Sequence of chain 1.A:
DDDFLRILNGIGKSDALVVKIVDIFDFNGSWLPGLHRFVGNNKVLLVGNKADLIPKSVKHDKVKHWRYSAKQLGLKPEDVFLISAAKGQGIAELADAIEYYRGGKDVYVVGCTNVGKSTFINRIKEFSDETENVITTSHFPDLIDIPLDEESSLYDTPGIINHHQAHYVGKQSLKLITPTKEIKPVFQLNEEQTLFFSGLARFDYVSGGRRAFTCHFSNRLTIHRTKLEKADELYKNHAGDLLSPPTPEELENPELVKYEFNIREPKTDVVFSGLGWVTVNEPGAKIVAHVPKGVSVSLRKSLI

The protein below binds the small molecule below.
Small molecule (SMILES): Nc1nc2c(ncn2[C@H]2C[C@H](O)[C@@H](CO[P](=O)(O)OP(=O)(O)O)O2)c(=O)[nH]1

Binding-site contacts:
Ligand atom PB contacts residue ASN170 of chain 1.A at 3.5 Å.
Ligand atom O3B contacts residue VAL171 of chain 1.A at 3.3 Å (h-bond).
Ligand atom O3B contacts residue LYS173 of chain 1.A at 2.9 Å (salt-bridge).
Ligand atom O6 contacts residue ASN104 of chain 1.A at 3.2 Å (h-bond).
Ligand atom O6 contacts residue ASP107 of chain 1.A at 3.4 Å (salt-bridge).
Ligand atom O3B contacts residue CYS168 of chain 1.A at 3.7 Å.
Ligand atom PB contacts residue LYS173 of chain 1.A at 3.6 Å.
Ligand atom C2 contacts residue ASP107 of chain 1.A at 3.5 Å.
Ligand atom O5' contacts residue GLY172 of chain 1.A at 3.7 Å.
Ligand atom O2B contacts residue ASN170 of chain 1.A at 2.7 Å (h-bond).
Ligand atom O3B contacts residue GLY172 of chain 1.A at 3.1 Å (h-bond).
Ligand atom C6 contacts residue ASP107 of chain 1.A at 3.4 Å.
Ligand atom C6 contacts residue ALA142 of chain 1.A at 3.4 Å (hydrophobic).
Ligand atom O6 contacts residue LYS105 of chain 1.A at 3.5 Å.
Ligand atom N7 contacts residue ASN104 of chain 1.A at 3.2 Å (h-bond).
Ligand atom C8 contacts residue THR175 of chain 1.A at 3.5 Å.
Ligand atom O3A contacts residue LYS173 of chain 1.A at 3.6 Å.
Ligand atom N1 contacts residue LYS105 of chain 1.A at 3.6 Å.
Ligand atom O3A contacts residue GLY172 of chain 1.A at 3.1 Å (h-bond).
Ligand atom PA contacts residue GLY172 of chain 1.A at 3.7 Å.
Ligand atom O2A contacts residue GLY172 of chain 1.A at 3.4 Å.
Ligand atom N2 contacts residue ASP107 of chain 1.A at 2.9 Å (salt-bridge).
Ligand atom C4' contacts residue ASN170 of chain 1.A at 3.5 Å.
Ligand atom C5 contacts residue ALA142 of chain 1.A at 3.5 Å (hydrophobic).
Ligand atom O1B contacts residue SER174 of chain 1.A at 3.0 Å (h-bond).
Ligand atom N1 contacts residue ALA142 of chain 1.A at 3.7 Å.
Ligand atom O6 contacts residue ALA142 of chain 1.A at 3.0 Å (h-bond).
Ligand atom C5 contacts residue ASN104 of chain 1.A at 3.7 Å.
Ligand atom O3B contacts residue ASN170 of chain 1.A at 3.2 Å (h-bond).
Ligand atom O2B contacts residue THR169 of chain 1.A at 3.7 Å.
Ligand atom O6 contacts residue ALA141 of chain 1.A at 2.9 Å (h-bond).
Ligand atom O2A contacts residue SER174 of chain 1.A at 3.4 Å (h-bond).
Ligand atom O6 contacts residue SER140 of chain 1.A at 3.1 Å (h-bond).
Ligand atom N1 contacts residue ASP107 of chain 1.A at 2.6 Å (salt-bridge).
Ligand atom O3A contacts residue ASN170 of chain 1.A at 3.7 Å.
Ligand atom O1B contacts residue LYS173 of chain 1.A at 3.6 Å.
Ligand atom C5' contacts residue ASN170 of chain 1.A at 3.2 Å.
Ligand atom N2 contacts residue LEU108 of chain 1.A at 3.5 Å.
Ligand atom O2A contacts residue THR175 of chain 1.A at 2.7 Å (h-bond).
Ligand atom C6 contacts residue LYS105 of chain 1.A at 3.7 Å.